Binding-site contacts:
Ligand atom C7 contacts residue ASN69 of chain 1.JA at 3.5 Å.
Ligand atom N2 contacts residue ASN69 of chain 1.JA at 2.5 Å (h-bond).
Ligand atom C2 contacts residue ASN69 of chain 1.JA at 2.5 Å.
Ligand atom C4 contacts residue ASN69 of chain 1.JA at 4.2 Å.
Ligand atom C1 contacts residue ASN69 of chain 1.JA at 1.4 Å.
Ligand atom C8 contacts residue ASN69 of chain 1.JA at 3.7 Å.
Ligand atom O5 contacts residue ASN69 of chain 1.JA at 2.3 Å (h-bond).
Ligand atom C5 contacts residue ASN69 of chain 1.JA at 3.6 Å.
Ligand atom C3 contacts residue ASN69 of chain 1.JA at 3.8 Å.

The small molecule below binds the protein below.
Small molecule (SMILES): CC(=O)N[C@@H]1[C@@H](O)[C@H](O)[C@@H](CO)O[C@H]1O

Sequence of chain 1.JA:
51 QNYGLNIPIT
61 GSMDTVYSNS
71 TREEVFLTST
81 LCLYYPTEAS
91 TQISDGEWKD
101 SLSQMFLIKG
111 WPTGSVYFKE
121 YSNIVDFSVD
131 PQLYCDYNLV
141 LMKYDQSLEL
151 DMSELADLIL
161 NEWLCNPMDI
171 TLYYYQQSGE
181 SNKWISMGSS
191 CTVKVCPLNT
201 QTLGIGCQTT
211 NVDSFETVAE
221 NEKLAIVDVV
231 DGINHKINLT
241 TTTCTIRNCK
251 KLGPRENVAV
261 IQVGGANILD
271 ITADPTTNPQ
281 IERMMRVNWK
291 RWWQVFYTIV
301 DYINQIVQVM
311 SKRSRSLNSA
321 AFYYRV